Sequence of chain 56.A:
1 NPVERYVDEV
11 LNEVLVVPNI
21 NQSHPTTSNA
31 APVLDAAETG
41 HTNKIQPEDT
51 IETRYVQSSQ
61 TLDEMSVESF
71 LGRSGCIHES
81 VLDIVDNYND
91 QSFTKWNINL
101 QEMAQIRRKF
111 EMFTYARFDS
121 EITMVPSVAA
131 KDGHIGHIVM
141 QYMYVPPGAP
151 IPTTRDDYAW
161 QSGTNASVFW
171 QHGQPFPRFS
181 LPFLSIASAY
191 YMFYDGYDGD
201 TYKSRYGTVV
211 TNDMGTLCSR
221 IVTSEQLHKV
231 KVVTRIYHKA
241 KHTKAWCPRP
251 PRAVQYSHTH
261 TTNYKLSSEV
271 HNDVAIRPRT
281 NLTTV

Binding-site contacts:
Ligand atom C2B contacts residue ILE122 of chain 56.A at 4.0 Å (hydrophobic).
Ligand atom C5 contacts residue MET214 of chain 56.A at 3.4 Å (hydrophobic).
Ligand atom N3A contacts residue PHE179 of chain 56.A at 3.7 Å.
Ligand atom N1A contacts residue LEU217 of chain 56.A at 3.3 Å.
Ligand atom O1 contacts residue LEU100 of chain 56.A at 3.7 Å.
Ligand atom O1B contacts residue ILE98 of chain 56.A at 3.2 Å.
Ligand atom C5B contacts residue TYR144 of chain 56.A at 3.8 Å (hydrophobic).
Ligand atom C1B contacts residue LEU181 of chain 56.A at 4.0 Å (hydrophobic).
Ligand atom N5A contacts residue MET124 of chain 56.A at 3.9 Å.
Ligand atom CM3 contacts residue TYR190 of chain 56.A at 3.6 Å (hydrophobic).
Ligand atom CM4 contacts residue ALA166 of chain 56.A at 3.1 Å (hydrophobic).
Ligand atom CM2 contacts residue ILE122 of chain 56.A at 3.8 Å (hydrophobic).
Ligand atom CM4 contacts residue VAL168 of chain 56.A at 3.9 Å (hydrophobic).
Ligand atom CM4 contacts residue TYR144 of chain 56.A at 3.8 Å (hydrophobic).
Ligand atom C2A contacts residue PHE179 of chain 56.A at 3.5 Å (hydrophobic).
Ligand atom CM2 contacts residue ILE77 of chain 56.A at 3.8 Å (hydrophobic).
Ligand atom C6B contacts residue LEU181 of chain 56.A at 3.5 Å (hydrophobic).
Ligand atom N5A contacts residue LEU217 of chain 56.A at 3.6 Å.
Ligand atom C1B contacts residue ILE98 of chain 56.A at 3.7 Å (hydrophobic).
Ligand atom CM6 contacts residue LEU184 of chain 56.A at 3.7 Å (hydrophobic).
Ligand atom N1A contacts residue PHE179 of chain 56.A at 3.3 Å.
Ligand atom C6B contacts residue ILE98 of chain 56.A at 3.8 Å (hydrophobic).
Ligand atom O1 contacts residue MET214 of chain 56.A at 3.2 Å.
Ligand atom C1C contacts residue MET214 of chain 56.A at 3.2 Å (hydrophobic).
Ligand atom N3A contacts residue TYR144 of chain 56.A at 3.2 Å.
Ligand atom CM4 contacts residue TYR142 of chain 56.A at 3.7 Å (hydrophobic).
Ligand atom C2A contacts residue LEU217 of chain 56.A at 4.0 Å (hydrophobic).
Ligand atom C4 contacts residue LEU100 of chain 56.A at 3.9 Å (hydrophobic).
Ligand atom N2 contacts residue MET214 of chain 56.A at 3.8 Å.
Ligand atom C4 contacts residue TYR190 of chain 56.A at 3.7 Å (hydrophobic).
Ligand atom C3 contacts residue LEU100 of chain 56.A at 3.8 Å (hydrophobic).
Ligand atom N4A contacts residue PHE179 of chain 56.A at 3.5 Å.
Ligand atom CM6 contacts residue LEU181 of chain 56.A at 3.8 Å (hydrophobic).
Ligand atom CM6 contacts residue TYR144 of chain 56.A at 3.7 Å (hydrophobic).
Ligand atom C5B contacts residue LEU181 of chain 56.A at 3.6 Å (hydrophobic).
Ligand atom N2 contacts residue LEU100 of chain 56.A at 3.8 Å.
Ligand atom N4A contacts residue TYR144 of chain 56.A at 3.7 Å.
Ligand atom N1A contacts residue MET124 of chain 56.A at 3.6 Å.
Ligand atom C4 contacts residue MET214 of chain 56.A at 3.7 Å (hydrophobic).
Ligand atom N5A contacts residue PHE179 of chain 56.A at 3.3 Å.

This small molecule binds to this protein.
Small molecule (SMILES): Cc1cc(CCCOc2c(C)cc(-c3nnn(C)n3)cc2C)on1